Sequence of chain 6.C:
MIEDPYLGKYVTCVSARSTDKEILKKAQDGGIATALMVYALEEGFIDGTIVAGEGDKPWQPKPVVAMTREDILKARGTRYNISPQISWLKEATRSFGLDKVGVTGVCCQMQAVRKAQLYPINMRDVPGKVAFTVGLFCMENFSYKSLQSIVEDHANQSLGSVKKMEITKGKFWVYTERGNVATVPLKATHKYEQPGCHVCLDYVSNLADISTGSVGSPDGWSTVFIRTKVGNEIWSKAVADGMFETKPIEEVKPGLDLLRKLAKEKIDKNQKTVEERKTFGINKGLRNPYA

Binding-site contacts:
Ligand atom C3 contacts residue TRP88 of chain 6.C at 4.3 Å (hydrophobic).
Ligand atom O6 contacts residue TRP88 of chain 6.C at 3.8 Å.
Ligand atom C1 contacts residue HIS218 of chain 6.A at 4.2 Å.
Ligand atom C4 contacts residue GLU91 of chain 6.C at 3.4 Å.
Ligand atom O5 contacts residue HIS218 of chain 6.A at 3.0 Å (h-bond).
Ligand atom C1 contacts residue ILE220 of chain 6.A at 4.4 Å (hydrophobic).
Ligand atom C4 contacts residue HIS172 of chain 6.B at 4.2 Å.
Ligand atom C2 contacts residue HIS218 of chain 6.A at 4.1 Å.
Ligand atom C3 contacts residue SER87 of chain 6.C at 4.1 Å.
Ligand atom C2 contacts residue SER87 of chain 6.C at 4.3 Å.
Ligand atom O6 contacts residue HIS172 of chain 6.B at 4.0 Å.
Ligand atom C4 contacts residue TRP88 of chain 6.C at 3.6 Å (hydrophobic).
Ligand atom O5 contacts residue GLU91 of chain 6.C at 4.4 Å.
Ligand atom O5 contacts residue HIS172 of chain 6.B at 4.2 Å.
Ligand atom C4 contacts residue SER87 of chain 6.C at 3.8 Å.

Sequence of chain 6.B:
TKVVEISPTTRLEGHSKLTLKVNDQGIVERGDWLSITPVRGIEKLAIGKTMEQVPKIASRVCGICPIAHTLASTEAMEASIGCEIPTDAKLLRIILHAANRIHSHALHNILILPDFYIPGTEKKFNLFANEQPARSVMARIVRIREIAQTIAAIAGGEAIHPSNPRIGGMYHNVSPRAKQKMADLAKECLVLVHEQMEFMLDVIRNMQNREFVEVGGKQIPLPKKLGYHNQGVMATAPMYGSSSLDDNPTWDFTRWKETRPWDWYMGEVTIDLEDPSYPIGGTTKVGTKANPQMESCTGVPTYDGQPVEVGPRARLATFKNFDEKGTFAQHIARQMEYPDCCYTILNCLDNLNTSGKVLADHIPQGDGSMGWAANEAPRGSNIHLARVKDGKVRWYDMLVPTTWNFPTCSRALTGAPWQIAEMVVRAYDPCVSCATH

Sequence of chain 6.A:
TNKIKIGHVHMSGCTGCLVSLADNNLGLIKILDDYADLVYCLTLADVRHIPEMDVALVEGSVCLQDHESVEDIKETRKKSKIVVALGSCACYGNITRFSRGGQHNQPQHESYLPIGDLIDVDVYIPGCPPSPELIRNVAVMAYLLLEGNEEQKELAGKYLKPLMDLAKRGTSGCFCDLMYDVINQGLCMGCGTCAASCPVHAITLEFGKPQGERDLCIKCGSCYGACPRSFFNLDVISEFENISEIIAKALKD

This protein binds this small molecule.
Small molecule (SMILES): C[C@@H](O)[C@@H](C)O